Sequence of chain 2.A:
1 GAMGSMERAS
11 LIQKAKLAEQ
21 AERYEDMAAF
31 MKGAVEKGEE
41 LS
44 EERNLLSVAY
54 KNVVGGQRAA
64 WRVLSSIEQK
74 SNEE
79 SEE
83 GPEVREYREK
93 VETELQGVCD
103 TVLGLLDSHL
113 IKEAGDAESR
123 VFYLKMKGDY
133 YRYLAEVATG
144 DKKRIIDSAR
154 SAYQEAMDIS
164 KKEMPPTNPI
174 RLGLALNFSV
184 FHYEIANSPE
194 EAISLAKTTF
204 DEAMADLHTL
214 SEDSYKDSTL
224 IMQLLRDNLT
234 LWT

Binding-site contacts:
Ligand atom NE contacts residue ARG65 of chain 2.A at 3.5 Å (salt-bridge).
Ligand atom C contacts residue ASN231 of chain 2.A at 3.7 Å.
Ligand atom N contacts residue LEU179 of chain 2.A at 3.5 Å.
Ligand atom CB contacts residue ASN180 of chain 2.A at 3.3 Å.
Ligand atom CA contacts residue ASN231 of chain 2.A at 3.6 Å.
Ligand atom P contacts residue LYS54 of chain 2.A at 3.7 Å.
Ligand atom CD contacts residue LYS127 of chain 2.A at 3.3 Å.
Ligand atom CB contacts residue GLU187 of chain 2.A at 3.6 Å.
Ligand atom C contacts residue LEU179 of chain 2.A at 3.7 Å (hydrophobic).
Ligand atom O3P contacts residue TYR135 of chain 2.A at 2.7 Å (h-bond).
Ligand atom O1P contacts residue LYS54 of chain 2.A at 2.5 Å (salt-bridge).
Ligand atom OG contacts residue TRP235 of chain 2.A at 3.0 Å (h-bond).
Ligand atom N contacts residue ASN231 of chain 2.A at 2.8 Å (h-bond).
Ligand atom CG contacts residue ASN231 of chain 2.A at 3.7 Å.
Ligand atom O contacts residue LEU179 of chain 2.A at 3.5 Å.
Ligand atom OE1 contacts residue LYS127 of chain 2.A at 3.3 Å.
Ligand atom CA contacts residue LEU179 of chain 2.A at 3.6 Å (hydrophobic).
Ligand atom CD1 contacts residue ASN55 of chain 2.A at 3.3 Å.
Ligand atom OE2 contacts residue LYS127 of chain 2.A at 2.7 Å (salt-bridge).
Ligand atom OE1 contacts residue GLY176 of chain 2.A at 3.7 Å.
Ligand atom CD1 contacts residue ASP230 of chain 2.A at 3.7 Å.
Ligand atom O2P contacts residue ARG61 of chain 2.A at 3.0 Å (salt-bridge).
Ligand atom O contacts residue VAL183 of chain 2.A at 3.4 Å.
Ligand atom O3P contacts residue ARG134 of chain 2.A at 2.9 Å (salt-bridge).
Ligand atom CA contacts residue ASN180 of chain 2.A at 3.6 Å.
Ligand atom O3P contacts residue LYS54 of chain 2.A at 3.5 Å.
Ligand atom O contacts residue ASN231 of chain 2.A at 2.8 Å (h-bond).
Ligand atom O2P contacts residue ARG134 of chain 2.A at 2.8 Å (salt-bridge).
Ligand atom CA contacts residue ASN231 of chain 2.A at 3.6 Å.
Ligand atom CD contacts residue ARG65 of chain 2.A at 3.3 Å.
Ligand atom CB contacts residue ASN180 of chain 2.A at 3.5 Å.
Ligand atom N contacts residue ASN180 of chain 2.A at 2.8 Å (h-bond).
Ligand atom CG1 contacts residue LEU234 of chain 2.A at 3.6 Å (hydrophobic).
Ligand atom CG contacts residue LEU227 of chain 2.A at 3.7 Å (hydrophobic).
Ligand atom CA contacts residue ASN180 of chain 2.A at 3.7 Å.
Ligand atom N contacts residue GLU187 of chain 2.A at 3.3 Å (salt-bridge).
Ligand atom OG contacts residue GLU187 of chain 2.A at 2.7 Å (salt-bridge).
Ligand atom CD2 contacts residue LYS54 of chain 2.A at 3.7 Å.
Ligand atom CB contacts residue ASN231 of chain 2.A at 3.5 Å.
Ligand atom O1P contacts residue ARG61 of chain 2.A at 2.9 Å (salt-bridge).

This small molecule binds to this protein.
Small molecule (SMILES): CC(C)C[C@@H](C=O)NC(=O)[C@H](CCCNC(N)=[NH2+])NC(=O)[C@H](CCC(=O)O)NC(=O)[C@H](COP(=O)(O)O)NC(=O)[C@H](CC(C)C)NC(=O)[C@H](CO)NC(=O)[C@H](CCCNC(N)=[NH2+])NC(=O)[C@@H](N)C(C)C